Binding-site contacts:
Ligand atom O5 contacts residue ASN280 of chain 1.B at 3.9 Å.
Ligand atom C3 contacts residue ASN282 of chain 1.B at 3.8 Å.
Ligand atom C6 contacts residue GLU281 of chain 1.B at 4.4 Å.
Ligand atom C2 contacts residue ASN282 of chain 1.B at 2.5 Å.
Ligand atom C8 contacts residue ASN282 of chain 1.B at 4.0 Å.
Ligand atom O6 contacts residue ASN280 of chain 1.B at 3.4 Å (h-bond).
Ligand atom C7 contacts residue ASN282 of chain 1.B at 3.7 Å.
Ligand atom O6 contacts residue GLU281 of chain 1.B at 3.6 Å.
Ligand atom O6 contacts residue ASN282 of chain 1.B at 4.1 Å.
Ligand atom C5 contacts residue ASN282 of chain 1.B at 3.6 Å.
Ligand atom C1 contacts residue ASN282 of chain 1.B at 1.4 Å.
Ligand atom O5 contacts residue ASN282 of chain 1.B at 2.3 Å (h-bond).
Ligand atom N2 contacts residue ASN282 of chain 1.B at 3.0 Å (h-bond).
Ligand atom C4 contacts residue ASN282 of chain 1.B at 4.2 Å.
Ligand atom C6 contacts residue ASN280 of chain 1.B at 4.4 Å.

This small molecule binds to this protein.
Small molecule (SMILES): CC(=O)N[C@@H]1[C@@H](O)[C@H](O)[C@@H](CO)O[C@H]1O

Sequence of chain 1.B:
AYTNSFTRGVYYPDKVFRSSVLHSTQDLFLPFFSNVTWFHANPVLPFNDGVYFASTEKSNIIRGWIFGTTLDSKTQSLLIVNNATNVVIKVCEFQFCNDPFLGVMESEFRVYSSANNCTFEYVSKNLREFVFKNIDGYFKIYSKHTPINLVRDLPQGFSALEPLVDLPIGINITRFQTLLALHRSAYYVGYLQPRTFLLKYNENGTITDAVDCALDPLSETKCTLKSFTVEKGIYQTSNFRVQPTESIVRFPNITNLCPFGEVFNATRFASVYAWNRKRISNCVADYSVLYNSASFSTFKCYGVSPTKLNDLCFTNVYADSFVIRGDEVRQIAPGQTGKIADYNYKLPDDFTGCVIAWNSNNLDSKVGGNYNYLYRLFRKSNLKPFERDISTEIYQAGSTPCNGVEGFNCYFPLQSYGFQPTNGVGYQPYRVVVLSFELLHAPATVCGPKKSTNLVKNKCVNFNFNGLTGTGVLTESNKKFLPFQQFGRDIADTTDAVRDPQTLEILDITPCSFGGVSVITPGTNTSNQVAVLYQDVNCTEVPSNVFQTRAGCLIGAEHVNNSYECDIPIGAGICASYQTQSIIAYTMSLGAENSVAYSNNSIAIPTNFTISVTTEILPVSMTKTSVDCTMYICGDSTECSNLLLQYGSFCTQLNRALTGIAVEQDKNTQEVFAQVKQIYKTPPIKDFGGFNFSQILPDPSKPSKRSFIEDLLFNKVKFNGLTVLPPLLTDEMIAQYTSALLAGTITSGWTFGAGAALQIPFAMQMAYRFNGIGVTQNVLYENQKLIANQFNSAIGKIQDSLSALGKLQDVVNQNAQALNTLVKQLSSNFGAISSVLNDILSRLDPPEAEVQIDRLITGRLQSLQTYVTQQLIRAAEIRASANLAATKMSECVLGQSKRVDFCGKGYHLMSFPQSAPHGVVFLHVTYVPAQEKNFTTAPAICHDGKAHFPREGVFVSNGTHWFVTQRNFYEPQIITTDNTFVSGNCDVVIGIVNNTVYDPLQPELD